Sequence of chain 2.C:
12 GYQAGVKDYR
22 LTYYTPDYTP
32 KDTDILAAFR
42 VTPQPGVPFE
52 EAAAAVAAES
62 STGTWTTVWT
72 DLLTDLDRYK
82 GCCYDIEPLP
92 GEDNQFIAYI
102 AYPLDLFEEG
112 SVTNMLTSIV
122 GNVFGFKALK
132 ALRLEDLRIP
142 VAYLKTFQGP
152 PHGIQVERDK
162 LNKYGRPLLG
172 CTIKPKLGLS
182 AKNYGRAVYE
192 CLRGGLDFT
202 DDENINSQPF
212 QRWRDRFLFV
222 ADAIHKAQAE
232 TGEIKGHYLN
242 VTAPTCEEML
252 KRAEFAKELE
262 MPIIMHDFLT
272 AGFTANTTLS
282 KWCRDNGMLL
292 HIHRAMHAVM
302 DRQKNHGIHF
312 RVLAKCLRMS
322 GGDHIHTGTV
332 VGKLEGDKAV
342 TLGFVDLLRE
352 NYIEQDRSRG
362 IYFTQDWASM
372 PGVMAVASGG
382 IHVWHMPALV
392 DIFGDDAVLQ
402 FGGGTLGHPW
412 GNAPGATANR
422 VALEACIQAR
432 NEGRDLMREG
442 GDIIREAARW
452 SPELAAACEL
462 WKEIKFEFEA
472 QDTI

A protein and the small-molecule ligand that binds it are described below.
Small molecule (SMILES): O=C(O)[C@@](O)(COP(=O)(O)O)[C@H](O)[C@H](O)COP(=O)(O)O

Binding-site contacts:
Ligand atom O2 contacts residue THR173 of chain 1.C at 3.5 Å.
Ligand atom O3P contacts residue TRP66 of chain 2.C at 3.1 Å.
Ligand atom C contacts residue MG1 of chain 1.O at 3.0 Å.
Ligand atom O3P contacts residue THR65 of chain 2.C at 3.4 Å (h-bond).
Ligand atom O3P contacts residue GLY380 of chain 1.C at 3.4 Å.
Ligand atom O7 contacts residue GLU60 of chain 2.C at 3.4 Å (salt-bridge).
Ligand atom O6 contacts residue LYS177 of chain 1.C at 2.8 Å (salt-bridge).
Ligand atom O3P contacts residue LYS334 of chain 1.C at 2.8 Å (salt-bridge).
Ligand atom O2P contacts residue GLY404 of chain 1.C at 2.8 Å (h-bond).
Ligand atom O2P contacts residue LYS175 of chain 1.C at 3.4 Å.
Ligand atom C2 contacts residue MG1 of chain 1.O at 3.0 Å.
Ligand atom O6 contacts residue ASN123 of chain 2.C at 3.0 Å (h-bond).
Ligand atom O7 contacts residue LYS334 of chain 1.C at 2.8 Å (salt-bridge).
Ligand atom O6 contacts residue LYS175 of chain 1.C at 3.3 Å (salt-bridge).
Ligand atom O3 contacts residue GLU204 of chain 1.C at 3.1 Å (salt-bridge).
Ligand atom P1 contacts residue THR65 of chain 2.C at 3.3 Å.
Ligand atom O4 contacts residue GLY380 of chain 1.C at 3.2 Å.
Ligand atom O2 contacts residue ASP203 of chain 1.C at 3.4 Å (salt-bridge).
Ligand atom O6P contacts residue ARG295 of chain 1.C at 2.9 Å (salt-bridge).
Ligand atom O6 contacts residue ASP203 of chain 1.C at 3.1 Å (salt-bridge).
Ligand atom C contacts residue LYS175 of chain 1.C at 3.4 Å.
Ligand atom O2P contacts residue THR65 of chain 2.C at 2.5 Å (h-bond).
Ligand atom O3 contacts residue KCX201 of chain 1.C at 2.0 Å (h-bond).
Ligand atom O6 contacts residue MG1 of chain 1.O at 2.3 Å.
Ligand atom O3 contacts residue MG1 of chain 1.O at 2.4 Å.
Ligand atom O1P contacts residue GLY403 of chain 1.C at 2.8 Å (h-bond).
Ligand atom O2 contacts residue MG1 of chain 1.O at 2.3 Å.
Ligand atom C3 contacts residue KCX201 of chain 1.C at 2.8 Å.
Ligand atom O4 contacts residue SER379 of chain 1.C at 3.0 Å (h-bond).
Ligand atom O2 contacts residue KCX201 of chain 1.C at 3.1 Å (h-bond).
Ligand atom O1 contacts residue LYS175 of chain 1.C at 3.1 Å (salt-bridge).
Ligand atom O6 contacts residue GLU204 of chain 1.C at 3.2 Å (salt-bridge).
Ligand atom O5P contacts residue SER379 of chain 1.C at 3.4 Å (h-bond).
Ligand atom O5 contacts residue LEU335 of chain 1.C at 3.2 Å.
Ligand atom O5P contacts residue HIS327 of chain 1.C at 2.8 Å (h-bond).
Ligand atom O3 contacts residue HIS294 of chain 1.C at 2.9 Å (h-bond).
Ligand atom C3 contacts residue MG1 of chain 1.O at 3.2 Å.
Ligand atom O3P contacts residue GLY381 of chain 1.C at 2.9 Å (h-bond).
Ligand atom O4P contacts residue ARG295 of chain 1.C at 2.9 Å (salt-bridge).
Ligand atom O2 contacts residue LYS175 of chain 1.C at 3.0 Å (salt-bridge).

Sequence of chain 1.C:
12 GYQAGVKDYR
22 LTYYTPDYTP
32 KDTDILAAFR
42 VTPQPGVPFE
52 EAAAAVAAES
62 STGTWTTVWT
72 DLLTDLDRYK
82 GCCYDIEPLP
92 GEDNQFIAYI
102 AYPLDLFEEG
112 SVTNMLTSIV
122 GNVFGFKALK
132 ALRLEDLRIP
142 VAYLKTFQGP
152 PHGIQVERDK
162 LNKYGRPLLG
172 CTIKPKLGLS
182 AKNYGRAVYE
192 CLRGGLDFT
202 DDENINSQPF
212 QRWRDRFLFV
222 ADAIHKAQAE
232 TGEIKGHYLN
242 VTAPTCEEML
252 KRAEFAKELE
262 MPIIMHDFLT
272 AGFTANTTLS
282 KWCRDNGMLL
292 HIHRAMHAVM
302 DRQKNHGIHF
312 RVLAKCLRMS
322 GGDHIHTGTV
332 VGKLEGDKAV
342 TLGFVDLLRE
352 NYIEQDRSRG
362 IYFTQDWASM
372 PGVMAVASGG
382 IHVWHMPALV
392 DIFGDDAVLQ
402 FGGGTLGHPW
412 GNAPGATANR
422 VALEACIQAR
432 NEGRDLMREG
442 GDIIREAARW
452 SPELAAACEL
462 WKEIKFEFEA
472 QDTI